The small molecule below binds the protein below.
Small molecule (SMILES): CC(=O)N[C@@H]1[C@@H](O)[C@H](O)[C@@H](CO)O[C@H]1O

Sequence of chain 1.A:
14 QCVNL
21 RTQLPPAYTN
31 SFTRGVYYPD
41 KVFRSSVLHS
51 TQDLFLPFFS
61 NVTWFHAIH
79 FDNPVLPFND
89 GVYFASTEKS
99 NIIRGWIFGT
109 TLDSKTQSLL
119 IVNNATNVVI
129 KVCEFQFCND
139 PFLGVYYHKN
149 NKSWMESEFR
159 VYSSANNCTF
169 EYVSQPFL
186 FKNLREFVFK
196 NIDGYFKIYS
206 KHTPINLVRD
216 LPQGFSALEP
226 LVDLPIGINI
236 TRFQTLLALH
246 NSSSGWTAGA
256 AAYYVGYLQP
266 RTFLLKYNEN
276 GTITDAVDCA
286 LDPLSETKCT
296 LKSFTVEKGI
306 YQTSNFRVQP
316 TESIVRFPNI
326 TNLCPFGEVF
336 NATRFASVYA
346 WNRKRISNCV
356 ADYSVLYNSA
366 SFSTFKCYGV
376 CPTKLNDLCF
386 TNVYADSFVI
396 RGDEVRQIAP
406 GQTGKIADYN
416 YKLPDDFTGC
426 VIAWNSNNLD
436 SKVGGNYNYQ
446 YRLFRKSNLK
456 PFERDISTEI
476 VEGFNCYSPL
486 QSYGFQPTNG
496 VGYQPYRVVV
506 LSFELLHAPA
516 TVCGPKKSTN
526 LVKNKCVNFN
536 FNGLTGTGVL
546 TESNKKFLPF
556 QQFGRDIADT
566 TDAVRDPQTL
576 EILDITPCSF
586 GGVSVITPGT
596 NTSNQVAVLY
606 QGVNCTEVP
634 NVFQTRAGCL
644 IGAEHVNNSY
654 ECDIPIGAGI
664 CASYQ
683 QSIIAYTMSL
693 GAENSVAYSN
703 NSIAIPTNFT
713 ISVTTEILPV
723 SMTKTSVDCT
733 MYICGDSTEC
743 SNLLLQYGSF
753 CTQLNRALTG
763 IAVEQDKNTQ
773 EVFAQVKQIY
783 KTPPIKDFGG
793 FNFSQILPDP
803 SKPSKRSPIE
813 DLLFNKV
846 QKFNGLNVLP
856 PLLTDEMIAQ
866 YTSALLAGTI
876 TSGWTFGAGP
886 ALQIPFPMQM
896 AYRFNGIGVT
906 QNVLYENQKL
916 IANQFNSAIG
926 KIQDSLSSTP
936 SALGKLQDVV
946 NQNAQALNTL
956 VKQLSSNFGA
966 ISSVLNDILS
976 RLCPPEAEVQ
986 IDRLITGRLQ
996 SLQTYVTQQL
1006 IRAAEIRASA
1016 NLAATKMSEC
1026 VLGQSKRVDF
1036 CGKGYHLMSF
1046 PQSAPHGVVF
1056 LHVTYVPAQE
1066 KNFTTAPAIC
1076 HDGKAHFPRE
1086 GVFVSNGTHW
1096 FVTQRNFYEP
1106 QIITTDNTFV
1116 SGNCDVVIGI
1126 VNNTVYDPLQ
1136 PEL

Binding-site contacts:
Ligand atom C8 contacts residue ASN149 of chain 1.A at 4.3 Å.
Ligand atom C4 contacts residue ASN149 of chain 1.A at 4.3 Å.
Ligand atom C2 contacts residue ASN149 of chain 1.A at 2.5 Å.
Ligand atom O7 contacts residue ASN149 of chain 1.A at 3.0 Å (h-bond).
Ligand atom N2 contacts residue ASN149 of chain 1.A at 2.9 Å (h-bond).
Ligand atom C5 contacts residue ASN149 of chain 1.A at 3.7 Å.
Ligand atom O5 contacts residue ASN149 of chain 1.A at 2.4 Å (h-bond).
Ligand atom C1 contacts residue ASN149 of chain 1.A at 1.5 Å.
Ligand atom C3 contacts residue ASN149 of chain 1.A at 3.9 Å.
Ligand atom C7 contacts residue ASN149 of chain 1.A at 3.1 Å.